Binding-site contacts:
Ligand atom O6A contacts residue LEU62 of chain 9.D at 3.4 Å.
Ligand atom C2 contacts residue ALA158 of chain 9.D at 3.7 Å (hydrophobic).
Ligand atom O6A contacts residue HIS155 of chain 9.D at 3.8 Å.
Ligand atom O5B contacts residue LYS156 of chain 9.D at 3.3 Å.
Ligand atom O4 contacts residue SER93 of chain 9.D at 3.0 Å (h-bond).
Ligand atom C5 contacts residue LEU62 of chain 9.D at 3.8 Å (hydrophobic).
Ligand atom O6A contacts residue HIS94 of chain 9.D at 3.2 Å (h-bond).
Ligand atom O6B contacts residue LEU62 of chain 9.D at 4.0 Å.
Ligand atom O5 contacts residue ARG157 of chain 9.D at 3.8 Å.
Ligand atom C6 contacts residue HIS155 of chain 9.D at 3.4 Å.
Ligand atom SAG contacts residue ARG157 of chain 9.D at 3.6 Å (salt-bridge).
Ligand atom C6 contacts residue LEU62 of chain 9.D at 3.5 Å (hydrophobic).
Ligand atom O3 contacts residue ALA158 of chain 9.D at 3.0 Å (h-bond).
Ligand atom O5 contacts residue HIS155 of chain 9.D at 3.6 Å.
Ligand atom C3 contacts residue ARG157 of chain 9.D at 3.7 Å.
Ligand atom O4 contacts residue LYS156 of chain 9.D at 3.5 Å.
Ligand atom O6B contacts residue HIS155 of chain 9.D at 3.3 Å (h-bond).
Ligand atom O6A contacts residue SER93 of chain 9.D at 3.2 Å.
Ligand atom O5 contacts residue LYS156 of chain 9.D at 3.4 Å.
Ligand atom OAH contacts residue ASP3 of chain 9.D at 4.0 Å.
Ligand atom C3 contacts residue LYS156 of chain 9.D at 4.0 Å.
Ligand atom C6 contacts residue HIS94 of chain 9.D at 3.9 Å.
Ligand atom O3 contacts residue LYS156 of chain 9.D at 3.0 Å.
Ligand atom OAF contacts residue THR4 of chain 9.D at 2.9 Å (h-bond).
Ligand atom OBI contacts residue LYS156 of chain 9.D at 4.0 Å.
Ligand atom O4 contacts residue HIS155 of chain 9.D at 3.5 Å (h-bond).
Ligand atom OAF contacts residue ARG157 of chain 9.D at 2.8 Å (salt-bridge).
Ligand atom OAH contacts residue LEU2 of chain 9.D at 2.8 Å (h-bond).
Ligand atom OAF contacts residue ALA158 of chain 9.D at 3.3 Å.
Ligand atom O6B contacts residue ARG157 of chain 9.D at 3.3 Å (salt-bridge).
Ligand atom OAH contacts residue THR4 of chain 9.D at 3.7 Å.
Ligand atom C3 contacts residue ALA158 of chain 9.D at 4.0 Å (hydrophobic).
Ligand atom C4 contacts residue LYS156 of chain 9.D at 4.0 Å.
Ligand atom O3 contacts residue ARG157 of chain 9.D at 3.3 Å (salt-bridge).
Ligand atom O6B contacts residue HIS94 of chain 9.D at 4.0 Å.
Ligand atom C5 contacts residue HIS155 of chain 9.D at 4.0 Å.
Ligand atom SAG contacts residue THR4 of chain 9.D at 3.9 Å.
Ligand atom OAH contacts residue ARG157 of chain 9.D at 3.1 Å (salt-bridge).
Ligand atom O6B contacts residue LYS156 of chain 9.D at 3.3 Å.
Ligand atom C6 contacts residue SER93 of chain 9.D at 4.0 Å.

Sequence of chain 9.D:
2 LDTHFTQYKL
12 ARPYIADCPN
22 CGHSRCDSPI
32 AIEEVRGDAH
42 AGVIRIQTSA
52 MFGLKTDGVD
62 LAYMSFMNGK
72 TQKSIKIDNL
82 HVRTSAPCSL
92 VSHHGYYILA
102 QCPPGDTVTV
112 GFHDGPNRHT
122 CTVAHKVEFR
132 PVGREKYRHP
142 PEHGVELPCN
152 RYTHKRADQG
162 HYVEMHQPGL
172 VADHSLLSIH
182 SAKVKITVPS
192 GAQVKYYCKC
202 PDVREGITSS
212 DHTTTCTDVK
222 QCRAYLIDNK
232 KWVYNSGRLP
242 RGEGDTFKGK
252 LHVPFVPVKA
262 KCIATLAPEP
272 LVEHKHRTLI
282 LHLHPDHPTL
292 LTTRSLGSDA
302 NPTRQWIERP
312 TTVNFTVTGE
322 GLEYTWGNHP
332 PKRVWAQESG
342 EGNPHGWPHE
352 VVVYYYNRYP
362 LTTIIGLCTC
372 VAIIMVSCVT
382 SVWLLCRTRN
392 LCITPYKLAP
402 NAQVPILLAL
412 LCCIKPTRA

The small molecule below binds the protein below.
Small molecule (SMILES): O=C(O)[C@@H]1O[C@H](O[C@H]2[C@@H](OS(=O)(=O)O)O[C@@H](O)[C@H](NS(=O)(=O)O)[C@H]2O)[C@@H](OS(=O)(=O)O)[C@H](O)[C@@H]1O